Binding-site contacts:
Ligand atom CAR contacts residue THR97 of chain 1.A at 3.4 Å.
Ligand atom OAA contacts residue ARG171 of chain 1.A at 2.9 Å (salt-bridge).
Ligand atom OAA contacts residue GLY99 of chain 1.A at 3.8 Å.
Ligand atom CBA contacts residue GLN169 of chain 1.A at 3.8 Å.
Ligand atom CAN contacts residue ARG51 of chain 1.B at 3.7 Å.
Ligand atom CAV contacts residue PHE10 of chain 1.B at 3.6 Å (hydrophobic).
Ligand atom CAI contacts residue PHE10 of chain 1.B at 3.4 Å (hydrophobic).
Ligand atom OAB contacts residue MET200 of chain 1.A at 3.6 Å.
Ligand atom CAZ contacts residue GLY99 of chain 1.A at 3.6 Å.
Ligand atom NAS contacts residue PHE165 of chain 1.A at 3.6 Å.
Ligand atom OAB contacts residue GLU199 of chain 1.A at 3.5 Å.
Ligand atom CAQ contacts residue ILE223 of chain 1.A at 3.8 Å (hydrophobic).
Ligand atom CAH contacts residue ARG171 of chain 1.A at 3.8 Å.
Ligand atom CAY contacts residue THR98 of chain 1.A at 3.9 Å.
Ligand atom OAB contacts residue GLN169 of chain 1.A at 2.8 Å (h-bond).
Ligand atom CAG contacts residue MET237 of chain 1.A at 3.8 Å (hydrophobic).
Ligand atom OAC contacts residue HIS11 of chain 1.B at 2.8 Å (h-bond).
Ligand atom CBA contacts residue GLY99 of chain 1.A at 3.8 Å.
Ligand atom CBB contacts residue PHE165 of chain 1.A at 3.9 Å (hydrophobic).
Ligand atom NAS contacts residue GLN169 of chain 1.A at 2.8 Å (h-bond).
Ligand atom OAD contacts residue THR97 of chain 1.A at 2.9 Å (h-bond).
Ligand atom CBB contacts residue TYR198 of chain 1.A at 3.7 Å (hydrophobic).
Ligand atom CAZ contacts residue THR98 of chain 1.A at 3.9 Å.
Ligand atom CBA contacts residue PHE165 of chain 1.A at 3.7 Å (hydrophobic).
Ligand atom CBB contacts residue GLN169 of chain 1.A at 3.6 Å.
Ligand atom CAO contacts residue MET200 of chain 1.A at 3.8 Å (hydrophobic).
Ligand atom OAA contacts residue GLN169 of chain 1.A at 3.7 Å.
Ligand atom CAM contacts residue ILE223 of chain 1.A at 3.9 Å (hydrophobic).
Ligand atom CAL contacts residue PHE165 of chain 1.A at 3.8 Å (hydrophobic).
Ligand atom CAN contacts residue HIS11 of chain 1.B at 3.5 Å.
Ligand atom OAC contacts residue ARG51 of chain 1.B at 3.6 Å (salt-bridge).
Ligand atom OAB contacts residue TYR198 of chain 1.A at 3.9 Å.
Ligand atom OAD contacts residue THR98 of chain 1.A at 3.5 Å (h-bond).
Ligand atom CAQ contacts residue VAL224 of chain 1.A at 3.9 Å (hydrophobic).
Ligand atom CAX contacts residue PHE165 of chain 1.A at 3.8 Å (hydrophobic).
Ligand atom CAL contacts residue PHE10 of chain 1.B at 3.8 Å (hydrophobic).
Ligand atom OAC contacts residue PHE165 of chain 1.A at 3.8 Å.
Ligand atom CAK contacts residue ARG171 of chain 1.A at 3.5 Å.
Ligand atom CAP contacts residue PHE10 of chain 1.B at 3.4 Å (hydrophobic).
Ligand atom CAK contacts residue VAL224 of chain 1.A at 3.7 Å (hydrophobic).

Sequence of chain 1.A:
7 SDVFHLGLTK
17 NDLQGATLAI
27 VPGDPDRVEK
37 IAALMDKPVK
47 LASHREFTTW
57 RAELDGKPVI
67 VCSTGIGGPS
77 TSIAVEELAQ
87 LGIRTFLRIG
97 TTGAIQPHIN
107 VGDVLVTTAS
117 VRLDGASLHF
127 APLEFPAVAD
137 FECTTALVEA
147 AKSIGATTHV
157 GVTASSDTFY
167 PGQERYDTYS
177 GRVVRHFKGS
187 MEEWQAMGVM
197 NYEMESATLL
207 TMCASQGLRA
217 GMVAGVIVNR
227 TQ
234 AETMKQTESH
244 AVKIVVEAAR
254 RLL

A protein and the small-molecule ligand that binds it are described below.
Small molecule (SMILES): O=c1[nH]c(=O)n(COCCO)c(O)c1Cc1cccc(OCc2ccccc2)c1

Sequence of chain 1.B:
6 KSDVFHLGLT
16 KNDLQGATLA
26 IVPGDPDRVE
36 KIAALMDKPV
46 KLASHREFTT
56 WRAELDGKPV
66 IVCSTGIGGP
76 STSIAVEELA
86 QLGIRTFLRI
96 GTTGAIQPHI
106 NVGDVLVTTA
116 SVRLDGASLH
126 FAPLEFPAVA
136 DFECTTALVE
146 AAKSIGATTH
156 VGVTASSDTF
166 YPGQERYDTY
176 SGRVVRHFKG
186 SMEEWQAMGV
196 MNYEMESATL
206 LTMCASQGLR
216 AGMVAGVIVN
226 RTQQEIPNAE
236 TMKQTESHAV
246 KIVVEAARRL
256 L